Sequence of chain 1.A:
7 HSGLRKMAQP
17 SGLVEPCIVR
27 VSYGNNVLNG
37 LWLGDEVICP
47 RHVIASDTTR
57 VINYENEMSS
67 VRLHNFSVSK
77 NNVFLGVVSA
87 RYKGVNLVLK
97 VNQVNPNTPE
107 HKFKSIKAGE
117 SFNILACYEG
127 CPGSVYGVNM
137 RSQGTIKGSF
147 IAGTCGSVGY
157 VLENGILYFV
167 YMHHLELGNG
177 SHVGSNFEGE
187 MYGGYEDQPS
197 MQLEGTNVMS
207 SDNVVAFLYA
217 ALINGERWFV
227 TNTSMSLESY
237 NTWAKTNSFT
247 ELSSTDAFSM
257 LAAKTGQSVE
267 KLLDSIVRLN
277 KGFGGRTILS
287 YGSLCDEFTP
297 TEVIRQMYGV

Binding-site contacts:
Ligand atom C21 contacts residue HIS48 of chain 1.A at 3.9 Å.
Ligand atom O10 contacts residue GLU172 of chain 1.A at 3.1 Å (salt-bridge).
Ligand atom C20 contacts residue HIS170 of chain 1.A at 4.0 Å.
Ligand atom O22 contacts residue CYS151 of chain 1.A at 2.7 Å (h-bond).
Ligand atom O30 contacts residue HIS169 of chain 1.A at 2.9 Å (h-bond).
Ligand atom C16 contacts residue ASP193 of chain 1.A at 3.9 Å.
Ligand atom C15 contacts residue LEU171 of chain 1.A at 4.0 Å (hydrophobic).
Ligand atom C14 contacts residue HIS48 of chain 1.A at 3.9 Å.
Ligand atom C29 contacts residue HIS169 of chain 1.A at 3.9 Å.
Ligand atom C16 contacts residue HIS48 of chain 1.A at 3.6 Å.
Ligand atom C29 contacts residue GLU172 of chain 1.A at 3.6 Å.
Ligand atom C13 contacts residue HIS48 of chain 1.A at 4.1 Å.
Ligand atom C12 contacts residue LEU171 of chain 1.A at 4.0 Å (hydrophobic).
Ligand atom N28 contacts residue ILE147 of chain 1.A at 3.7 Å.
Ligand atom O30 contacts residue HIS178 of chain 1.A at 3.5 Å.
Ligand atom O30 contacts residue GLU172 of chain 1.A at 3.4 Å.
Ligand atom C17 contacts residue HIS170 of chain 1.A at 3.9 Å.
Ligand atom C6 contacts residue GLU172 of chain 1.A at 3.9 Å.
Ligand atom C15 contacts residue GLN194 of chain 1.A at 3.3 Å.
Ligand atom O10 contacts residue LEU171 of chain 1.A at 3.5 Å.
Ligand atom C26 contacts residue ILE147 of chain 1.A at 3.9 Å (hydrophobic).
Ligand atom C12 contacts residue HIS170 of chain 1.A at 3.8 Å.
Ligand atom C5 contacts residue GLU172 of chain 1.A at 3.6 Å.
Ligand atom N19 contacts residue CYS151 of chain 1.A at 2.9 Å (h-bond).
Ligand atom N28 contacts residue GLU172 of chain 1.A at 3.2 Å (salt-bridge).
Ligand atom N28 contacts residue PHE146 of chain 1.A at 3.4 Å (h-bond).
Ligand atom O22 contacts residue GLY149 of chain 1.A at 3.7 Å.
Ligand atom O30 contacts residue PHE146 of chain 1.A at 3.6 Å.
Ligand atom C21 contacts residue CYS151 of chain 1.A at 1.9 Å (hydrophobic).
Ligand atom C15 contacts residue PRO195 of chain 1.A at 3.8 Å (hydrophobic).
Ligand atom C20 contacts residue CYS151 of chain 1.A at 2.7 Å (hydrophobic).
Ligand atom O30 contacts residue LEU171 of chain 1.A at 3.7 Å.
Ligand atom C27 contacts residue ALA148 of chain 1.A at 3.7 Å (hydrophobic).
Ligand atom C24 contacts residue CYS151 of chain 1.A at 3.2 Å (hydrophobic).
Ligand atom C27 contacts residue ILE147 of chain 1.A at 3.5 Å (hydrophobic).
Ligand atom C24 contacts residue ILE147 of chain 1.A at 3.9 Å (hydrophobic).
Ligand atom O22 contacts residue THR150 of chain 1.A at 3.4 Å (h-bond).
Ligand atom N19 contacts residue HIS170 of chain 1.A at 3.0 Å (h-bond).
Ligand atom C7 contacts residue GLU172 of chain 1.A at 3.2 Å.
Ligand atom C16 contacts residue ILE58 of chain 1.A at 3.8 Å (hydrophobic).

This protein binds this small molecule.
Small molecule (SMILES): CC(C)C[C@H](NC(=O)OCc1ccccc1)C(=O)N[C@@H](C[C@@H]1CCNC1=O)[C@@H](O)S(=O)(=O)O